Sequence of chain 1.C:
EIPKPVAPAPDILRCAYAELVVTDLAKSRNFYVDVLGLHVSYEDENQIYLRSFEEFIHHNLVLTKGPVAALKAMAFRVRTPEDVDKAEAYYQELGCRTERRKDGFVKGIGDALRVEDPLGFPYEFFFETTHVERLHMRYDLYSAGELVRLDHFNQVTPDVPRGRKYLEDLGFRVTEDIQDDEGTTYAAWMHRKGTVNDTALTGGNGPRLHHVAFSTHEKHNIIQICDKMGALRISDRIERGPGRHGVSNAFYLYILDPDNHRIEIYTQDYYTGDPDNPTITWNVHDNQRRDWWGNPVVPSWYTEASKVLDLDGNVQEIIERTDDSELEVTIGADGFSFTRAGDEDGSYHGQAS

This small molecule binds to this protein.
Small molecule (SMILES): O=[N+]([O-])c1ccc(O)c(O)c1

Binding-site contacts:
Ligand atom O10 contacts residue ARG293 of chain 1.C at 3.3 Å.
Ligand atom O8 contacts residue TYR257 of chain 1.C at 2.5 Å (h-bond).
Ligand atom C3 contacts residue TYR257 of chain 1.C at 3.0 Å (hydrophobic).
Ligand atom C3 contacts residue HIS248 of chain 1.C at 3.4 Å.
Ligand atom C2 contacts residue TRP192 of chain 1.C at 3.9 Å (hydrophobic).
Ligand atom O7 contacts residue FE21 of chain 1.P at 2.1 Å.
Ligand atom C6 contacts residue SER251 of chain 1.C at 3.6 Å.
Ligand atom C2 contacts residue HIS248 of chain 1.C at 3.5 Å.
Ligand atom O11 contacts residue ARG293 of chain 1.C at 3.0 Å (salt-bridge).
Ligand atom C6 contacts residue TRP192 of chain 1.C at 3.3 Å (hydrophobic).
Ligand atom O10 contacts residue HIS248 of chain 1.C at 3.3 Å (h-bond).
Ligand atom O7 contacts residue TRP192 of chain 1.C at 3.8 Å.
Ligand atom C2 contacts residue TYR257 of chain 1.C at 2.9 Å (hydrophobic).
Ligand atom C4 contacts residue TRP192 of chain 1.C at 3.6 Å (hydrophobic).
Ligand atom C4 contacts residue HIS248 of chain 1.C at 3.2 Å.
Ligand atom C5 contacts residue TRP192 of chain 1.C at 3.8 Å (hydrophobic).
Ligand atom O8 contacts residue GLU267 of chain 1.C at 3.1 Å (salt-bridge).
Ligand atom N9 contacts residue ARG293 of chain 1.C at 3.3 Å (salt-bridge).
Ligand atom C1 contacts residue FE21 of chain 1.P at 2.9 Å.
Ligand atom C1 contacts residue TRP192 of chain 1.C at 3.4 Å (hydrophobic).
Ligand atom O7 contacts residue GLU267 of chain 1.C at 3.1 Å (salt-bridge).
Ligand atom C1 contacts residue HIS248 of chain 1.C at 3.5 Å.
Ligand atom C3 contacts residue ARG293 of chain 1.C at 4.0 Å.
Ligand atom O10 contacts residue VAL250 of chain 1.C at 3.6 Å.
Ligand atom N9 contacts residue HIS248 of chain 1.C at 3.3 Å (h-bond).
Ligand atom C2 contacts residue GLU267 of chain 1.C at 3.8 Å.
Ligand atom O10 contacts residue ARG292 of chain 1.C at 3.4 Å (salt-bridge).
Ligand atom C6 contacts residue VAL250 of chain 1.C at 3.8 Å (hydrophobic).
Ligand atom O7 contacts residue TYR269 of chain 1.C at 3.5 Å.
Ligand atom O11 contacts residue ARG243 of chain 1.C at 3.2 Å (salt-bridge).
Ligand atom C1 contacts residue GLU267 of chain 1.C at 3.8 Å.
Ligand atom C5 contacts residue HIS248 of chain 1.C at 3.4 Å.
Ligand atom O8 contacts residue FE21 of chain 1.P at 2.1 Å.
Ligand atom O11 contacts residue HIS248 of chain 1.C at 3.6 Å (h-bond).
Ligand atom C5 contacts residue VAL250 of chain 1.C at 3.3 Å (hydrophobic).
Ligand atom C3 contacts residue TRP192 of chain 1.C at 3.9 Å (hydrophobic).
Ligand atom C6 contacts residue HIS248 of chain 1.C at 3.5 Å.
Ligand atom O7 contacts residue HIS155 of chain 1.C at 3.1 Å (h-bond).
Ligand atom C2 contacts residue FE21 of chain 1.P at 2.8 Å.
Ligand atom O8 contacts residue HIS214 of chain 1.C at 2.9 Å.